Sequence of chain 1.A:
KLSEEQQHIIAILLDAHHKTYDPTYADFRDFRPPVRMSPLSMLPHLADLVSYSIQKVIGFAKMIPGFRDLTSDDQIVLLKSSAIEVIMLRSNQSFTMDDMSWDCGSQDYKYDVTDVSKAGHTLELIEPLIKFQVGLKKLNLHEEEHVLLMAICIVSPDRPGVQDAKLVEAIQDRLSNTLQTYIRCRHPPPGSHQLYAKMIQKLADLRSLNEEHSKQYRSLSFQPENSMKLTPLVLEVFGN

The protein below binds the small molecule below.
Small molecule (SMILES): C=C1[C@H](O)CC(=C/C=C2\CCC[C@]3(C)[C@@H]([C@H](C)CCCC(C)(C)O)CC[C@@H]23)C[C@H]1O

Binding-site contacts:
Ligand atom C25 contacts residue HIS149 of chain 1.A at 3.8 Å.
Ligand atom C1 contacts residue ARG118 of chain 1.A at 3.8 Å.
Ligand atom C10 contacts residue SER81 of chain 1.A at 3.8 Å.
Ligand atom C4 contacts residue SER122 of chain 1.A at 3.6 Å.
Ligand atom C7 contacts residue SER119 of chain 1.A at 3.4 Å.
Ligand atom C8 contacts residue TRP130 of chain 1.A at 4.0 Å (hydrophobic).
Ligand atom C21 contacts residue VAL144 of chain 1.A at 3.8 Å (hydrophobic).
Ligand atom C18 contacts residue VAL78 of chain 1.A at 3.9 Å (hydrophobic).
Ligand atom C3 contacts residue TYR38 of chain 1.A at 3.6 Å (hydrophobic).
Ligand atom C28 contacts residue TYR38 of chain 1.A at 3.8 Å (hydrophobic).
Ligand atom C6 contacts residue SER119 of chain 1.A at 3.4 Å.
Ligand atom C27 contacts residue LEU71 of chain 1.A at 3.9 Å (hydrophobic).
Ligand atom O3 contacts residue HIS149 of chain 1.A at 2.9 Å (h-bond).
Ligand atom C25 contacts residue HIS241 of chain 1.A at 3.9 Å.
Ligand atom C11 contacts residue VAL144 of chain 1.A at 3.9 Å (hydrophobic).
Ligand atom C5 contacts residue SER119 of chain 1.A at 3.7 Å.
Ligand atom C9 contacts residue TRP130 of chain 1.A at 3.4 Å (hydrophobic).
Ligand atom C12 contacts residue VAL144 of chain 1.A at 3.4 Å (hydrophobic).
Ligand atom C21 contacts residue LEU153 of chain 1.A at 3.9 Å (hydrophobic).
Ligand atom O2 contacts residue SER122 of chain 1.A at 2.9 Å (h-bond).
Ligand atom C27 contacts residue HIS149 of chain 1.A at 3.7 Å.
Ligand atom C4 contacts residue CYS132 of chain 1.A at 3.5 Å (hydrophobic).
Ligand atom C3 contacts residue CYS132 of chain 1.A at 3.9 Å (hydrophobic).
Ligand atom O3 contacts residue TYR245 of chain 1.A at 3.8 Å.
Ligand atom C3 contacts residue SER122 of chain 1.A at 3.7 Å.
Ligand atom C28 contacts residue ARG118 of chain 1.A at 3.5 Å.
Ligand atom C24 contacts residue VAL78 of chain 1.A at 3.8 Å (hydrophobic).
Ligand atom C24 contacts residue HIS241 of chain 1.A at 3.7 Å.
Ligand atom O2 contacts residue TYR38 of chain 1.A at 2.8 Å (h-bond).
Ligand atom C3 contacts residue TYR42 of chain 1.A at 4.0 Å (hydrophobic).
Ligand atom O2 contacts residue SER119 of chain 1.A at 3.5 Å.
Ligand atom O1 contacts residue ARG118 of chain 1.A at 3.1 Å (salt-bridge).
Ligand atom C6 contacts residue TRP130 of chain 1.A at 3.7 Å (hydrophobic).
Ligand atom C10 contacts residue SER119 of chain 1.A at 3.9 Å.
Ligand atom C23 contacts residue HIS149 of chain 1.A at 3.8 Å.
Ligand atom C21 contacts residue HIS149 of chain 1.A at 4.0 Å.
Ligand atom O1 contacts residue SER81 of chain 1.A at 2.8 Å (h-bond).
Ligand atom C1 contacts residue SER81 of chain 1.A at 3.8 Å.
Ligand atom C22 contacts residue VAL78 of chain 1.A at 3.9 Å (hydrophobic).
Ligand atom O3 contacts residue HIS241 of chain 1.A at 2.9 Å (h-bond).